Sequence of chain 1.A:
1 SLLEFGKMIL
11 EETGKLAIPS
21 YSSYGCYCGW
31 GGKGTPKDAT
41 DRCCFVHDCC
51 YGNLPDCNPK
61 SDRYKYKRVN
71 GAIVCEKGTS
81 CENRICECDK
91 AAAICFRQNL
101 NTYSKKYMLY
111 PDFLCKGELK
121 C

A small-molecule ligand and the protein it binds are described below.
Small molecule (SMILES): CC(C)[C@H](NC(=O)OCc1ccccc1)C(=O)N[C@@H](C)C(=O)N[C@@H](CCCN=C(N)N)C(=O)N[C@@H](CO)C(=O)O

Binding-site contacts:
Ligand atom CG contacts residue GLY32 of chain 1.A at 4.2 Å.
Ligand atom O contacts residue ASP48 of chain 1.A at 3.0 Å (salt-bridge).
Ligand atom CB contacts residue TRP30 of chain 1.A at 3.8 Å (hydrophobic).
Ligand atom CA contacts residue LYS60 of chain 1.A at 3.5 Å.
Ligand atom CA contacts residue ASP48 of chain 1.A at 3.2 Å.
Ligand atom C1 contacts residue LEU2 of chain 1.A at 4.0 Å (hydrophobic).
Ligand atom C4 contacts residue LEU2 of chain 1.A at 3.3 Å (hydrophobic).
Ligand atom N contacts residue LYS60 of chain 1.A at 3.0 Å.
Ligand atom O contacts residue GLY31 of chain 1.A at 4.2 Å.
Ligand atom C1 contacts residue GLY29 of chain 1.A at 4.0 Å.
Ligand atom O contacts residue ASP48 of chain 1.A at 3.6 Å.
Ligand atom C2 contacts residue LEU2 of chain 1.A at 3.5 Å (hydrophobic).
Ligand atom C contacts residue ASP48 of chain 1.A at 4.2 Å.
Ligand atom O1 contacts residue GLY29 of chain 1.A at 3.0 Å (h-bond).
Ligand atom O contacts residue HIS47 of chain 1.A at 3.7 Å.
Ligand atom NH2 contacts residue GLY32 of chain 1.A at 4.0 Å.
Ligand atom CB contacts residue TYR51 of chain 1.A at 3.0 Å (hydrophobic).
Ligand atom O1 contacts residue LEU2 of chain 1.A at 4.3 Å.
Ligand atom C contacts residue LYS60 of chain 1.A at 3.1 Å.
Ligand atom C contacts residue ASP48 of chain 1.A at 3.1 Å.
Ligand atom O contacts residue TYR51 of chain 1.A at 4.3 Å.
Ligand atom C5 contacts residue LEU2 of chain 1.A at 4.2 Å (hydrophobic).
Ligand atom OG contacts residue ASP48 of chain 1.A at 2.5 Å (salt-bridge).
Ligand atom CG1 contacts residue TRP30 of chain 1.A at 3.2 Å (hydrophobic).
Ligand atom OG contacts residue HIS47 of chain 1.A at 3.0 Å (h-bond).
Ligand atom CA contacts residue TYR51 of chain 1.A at 3.8 Å (hydrophobic).
Ligand atom CB contacts residue ASP48 of chain 1.A at 2.9 Å.
Ligand atom OXT contacts residue ASP48 of chain 1.A at 3.8 Å.
Ligand atom CB contacts residue HIS47 of chain 1.A at 4.0 Å.
Ligand atom CG contacts residue ASP48 of chain 1.A at 3.8 Å.
Ligand atom C3 contacts residue LEU2 of chain 1.A at 3.4 Å (hydrophobic).
Ligand atom N contacts residue ASP48 of chain 1.A at 3.9 Å.
Ligand atom O2 contacts residue LEU2 of chain 1.A at 3.2 Å.
Ligand atom OXT contacts residue GLY29 of chain 1.A at 4.2 Å.
Ligand atom O contacts residue LYS60 of chain 1.A at 2.5 Å (salt-bridge).
Ligand atom N contacts residue LYS60 of chain 1.A at 3.8 Å.
Ligand atom CB contacts residue GLY31 of chain 1.A at 4.2 Å.
Ligand atom C5 contacts residue ILE18 of chain 1.A at 4.0 Å (hydrophobic).
Ligand atom C1 contacts residue LYS60 of chain 1.A at 4.0 Å.
Ligand atom OG contacts residue TYR51 of chain 1.A at 3.3 Å.